This protein binds this small molecule.
Small molecule (SMILES): CC(=O)N[C@@H]1[C@@H](O)[C@H](O)[C@@H](CO)O[C@H]1O

Binding-site contacts:
Ligand atom C5 contacts residue GLU150 of chain 3.B at 4.3 Å.
Ligand atom C5 contacts residue ALA147 of chain 3.B at 4.5 Å (hydrophobic).
Ligand atom C6 contacts residue SER151 of chain 3.B at 4.3 Å.
Ligand atom O5 contacts residue GLU150 of chain 3.B at 3.4 Å.
Ligand atom C1 contacts residue ASN154 of chain 3.B at 1.4 Å.
Ligand atom C4 contacts residue ASN154 of chain 3.B at 4.2 Å.
Ligand atom O5 contacts residue SER151 of chain 3.B at 4.0 Å.
Ligand atom O5 contacts residue THR156 of chain 3.B at 4.1 Å.
Ligand atom O7 contacts residue ASN154 of chain 3.B at 3.1 Å (h-bond).
Ligand atom C1 contacts residue GLU150 of chain 3.B at 4.3 Å.
Ligand atom C6 contacts residue ALA147 of chain 3.B at 3.4 Å (hydrophobic).
Ligand atom C1 contacts residue SER151 of chain 3.B at 4.5 Å.
Ligand atom C5 contacts residue ASN154 of chain 3.B at 3.7 Å.
Ligand atom C3 contacts residue ASN154 of chain 3.B at 3.8 Å.
Ligand atom C7 contacts residue ASN154 of chain 3.B at 3.2 Å.
Ligand atom N2 contacts residue THR156 of chain 3.B at 4.0 Å.
Ligand atom O5 contacts residue ASN154 of chain 3.B at 2.4 Å (h-bond).
Ligand atom O6 contacts residue ALA147 of chain 3.B at 4.1 Å.
Ligand atom O6 contacts residue GLU150 of chain 3.B at 3.6 Å.
Ligand atom C2 contacts residue ASN154 of chain 3.B at 2.4 Å.
Ligand atom C8 contacts residue THR156 of chain 3.B at 4.2 Å.
Ligand atom C6 contacts residue GLU150 of chain 3.B at 4.0 Å.
Ligand atom N2 contacts residue ASN154 of chain 3.B at 2.9 Å (h-bond).
Ligand atom C8 contacts residue ASN154 of chain 3.B at 4.4 Å.
Ligand atom C7 contacts residue THR156 of chain 3.B at 4.4 Å.
Ligand atom C5 contacts residue THR156 of chain 3.B at 4.4 Å.
Ligand atom C1 contacts residue THR156 of chain 3.B at 3.5 Å.
Ligand atom C2 contacts residue THR156 of chain 3.B at 4.5 Å.

Sequence of chain 3.B:
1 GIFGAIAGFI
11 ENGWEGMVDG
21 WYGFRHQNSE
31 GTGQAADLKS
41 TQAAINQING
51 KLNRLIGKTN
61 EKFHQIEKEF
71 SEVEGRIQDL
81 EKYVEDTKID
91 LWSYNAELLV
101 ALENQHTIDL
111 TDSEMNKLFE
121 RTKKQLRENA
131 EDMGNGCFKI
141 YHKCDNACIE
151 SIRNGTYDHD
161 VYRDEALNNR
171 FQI